The small molecule below binds the protein below.
Small molecule (SMILES): CC(=O)N[C@H]1[C@H](O[C@H]2[C@H](O)[C@@H](NC(C)=O)CO[C@@H]2CO)O[C@H](CO)[C@@H](O)[C@@H]1O

Binding-site contacts:
Ligand atom C6 contacts residue GLY265 of chain 1.B at 4.2 Å.
Ligand atom C3 contacts residue ASN235 of chain 1.B at 3.8 Å.
Ligand atom O7 contacts residue ALA234 of chain 1.B at 4.1 Å.
Ligand atom C8 contacts residue ASP262 of chain 1.B at 3.6 Å.
Ligand atom C8 contacts residue ALA234 of chain 1.B at 3.8 Å (hydrophobic).
Ligand atom C5 contacts residue ASN235 of chain 1.B at 3.6 Å.
Ligand atom O5 contacts residue ASP261 of chain 1.B at 3.7 Å.
Ligand atom C6 contacts residue GLU264 of chain 1.B at 3.6 Å.
Ligand atom C1 contacts residue ASN235 of chain 1.B at 1.4 Å.
Ligand atom C7 contacts residue ASN235 of chain 1.B at 3.5 Å.
Ligand atom C8 contacts residue GLU264 of chain 1.B at 4.0 Å.
Ligand atom C2 contacts residue ASP262 of chain 1.B at 3.7 Å.
Ligand atom O4 contacts residue ASP261 of chain 1.B at 3.8 Å.
Ligand atom C3 contacts residue ASP262 of chain 1.B at 3.7 Å.
Ligand atom O6 contacts residue ASP261 of chain 1.B at 3.6 Å.
Ligand atom O3 contacts residue ASP261 of chain 1.B at 3.9 Å.
Ligand atom C1 contacts residue ASP262 of chain 1.B at 4.2 Å.
Ligand atom C1 contacts residue ASP261 of chain 1.B at 4.2 Å.
Ligand atom O5 contacts residue GLU264 of chain 1.B at 3.7 Å.
Ligand atom O5 contacts residue ASN235 of chain 1.B at 2.3 Å (h-bond).
Ligand atom C7 contacts residue ALA234 of chain 1.B at 4.0 Å (hydrophobic).
Ligand atom O7 contacts residue ASN235 of chain 1.B at 3.5 Å (h-bond).
Ligand atom C1 contacts residue GLU264 of chain 1.B at 4.2 Å.
Ligand atom C5 contacts residue ASP261 of chain 1.B at 4.0 Å.
Ligand atom C5 contacts residue GLU264 of chain 1.B at 3.3 Å.
Ligand atom C3 contacts residue ASP261 of chain 1.B at 4.2 Å.
Ligand atom C7 contacts residue ASP262 of chain 1.B at 3.7 Å.
Ligand atom O3 contacts residue ASP262 of chain 1.B at 4.0 Å.
Ligand atom O7 contacts residue ASP261 of chain 1.B at 4.0 Å.
Ligand atom C8 contacts residue LEU276 of chain 1.B at 4.2 Å (hydrophobic).
Ligand atom C4 contacts residue ASN235 of chain 1.B at 4.2 Å.
Ligand atom C6 contacts residue LEU276 of chain 1.B at 3.8 Å (hydrophobic).
Ligand atom C6 contacts residue ASP261 of chain 1.B at 3.8 Å.
Ligand atom C2 contacts residue ASN235 of chain 1.B at 2.5 Å.
Ligand atom N2 contacts residue ALA234 of chain 1.B at 3.9 Å.
Ligand atom O6 contacts residue LEU276 of chain 1.B at 3.7 Å.
Ligand atom C4 contacts residue ASP261 of chain 1.B at 3.9 Å.
Ligand atom O5 contacts residue GLY265 of chain 1.B at 4.0 Å.
Ligand atom N2 contacts residue ASP262 of chain 1.B at 2.9 Å (salt-bridge).
Ligand atom N2 contacts residue ASN235 of chain 1.B at 3.0 Å (h-bond).

Sequence of chain 1.B:
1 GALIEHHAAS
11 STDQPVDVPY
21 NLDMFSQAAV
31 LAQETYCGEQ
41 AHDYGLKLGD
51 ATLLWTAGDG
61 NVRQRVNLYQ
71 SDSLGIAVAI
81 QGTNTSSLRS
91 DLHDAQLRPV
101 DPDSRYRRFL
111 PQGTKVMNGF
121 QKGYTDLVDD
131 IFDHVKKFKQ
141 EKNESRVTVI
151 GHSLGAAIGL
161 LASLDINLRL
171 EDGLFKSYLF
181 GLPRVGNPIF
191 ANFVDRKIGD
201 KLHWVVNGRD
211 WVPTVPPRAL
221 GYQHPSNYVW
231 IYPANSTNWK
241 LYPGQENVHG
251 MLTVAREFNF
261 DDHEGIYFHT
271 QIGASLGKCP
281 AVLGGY